A small-molecule ligand and the protein it binds are described below.
Small molecule (SMILES): CCCC[C@@H](CN[C@@H](CCCC)C(=O)N[C@@H](CCC(N)=O)C(=O)N[C@@H](CCCNC(N)=[NH2+])C(N)=O)NC(=O)[C@@H](NC(=O)[C@@H](NC(C)=O)[C@@H](C)O)[C@@H](C)CC

Sequence of chain 1.A:
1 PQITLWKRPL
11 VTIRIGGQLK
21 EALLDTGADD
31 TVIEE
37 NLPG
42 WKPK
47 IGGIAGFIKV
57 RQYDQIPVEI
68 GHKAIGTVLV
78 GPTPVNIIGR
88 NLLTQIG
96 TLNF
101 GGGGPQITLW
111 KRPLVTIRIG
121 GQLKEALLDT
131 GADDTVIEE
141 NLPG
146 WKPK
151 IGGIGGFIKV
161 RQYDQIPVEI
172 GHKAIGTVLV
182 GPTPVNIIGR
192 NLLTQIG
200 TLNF

Binding-site contacts:
Ligand atom CA1 contacts residue GLY48 of chain 1.A at 3.4 Å.
Ligand atom CA2 contacts residue ASP129 of chain 1.A at 3.6 Å.
Ligand atom N2 contacts residue GLY27 of chain 1.A at 3.1 Å (h-bond).
Ligand atom CB1 contacts residue GLY48 of chain 1.A at 3.2 Å.
Ligand atom CG21 contacts residue ILE154 of chain 1.A at 3.0 Å (hydrophobic).
Ligand atom O4 contacts residue ASP133 of chain 1.A at 2.8 Å (salt-bridge).
Ligand atom CD contacts residue ILE50 of chain 1.A at 3.5 Å (hydrophobic).
Ligand atom N6 contacts residue ASP134 of chain 1.A at 3.2 Å (salt-bridge).
Ligand atom NE2 contacts residue ILE151 of chain 1.A at 3.5 Å.
Ligand atom C3 contacts residue ASP129 of chain 1.A at 2.7 Å.
Ligand atom CB1 contacts residue ILE154 of chain 1.A at 3.6 Å (hydrophobic).
Ligand atom O5 contacts residue GLY152 of chain 1.A at 3.2 Å (h-bond).
Ligand atom O2 contacts residue GLY49 of chain 1.A at 3.0 Å.
Ligand atom O2 contacts residue GLY48 of chain 1.A at 3.5 Å (h-bond).
Ligand atom N contacts residue GLY48 of chain 1.A at 3.6 Å (h-bond).
Ligand atom O5 contacts residue ILE151 of chain 1.A at 3.6 Å.
Ligand atom CE contacts residue ILE188 of chain 1.A at 3.5 Å (hydrophobic).
Ligand atom CA3 contacts residue GLY131 of chain 1.A at 3.6 Å.
Ligand atom OE1 contacts residue ALA132 of chain 1.A at 3.6 Å.
Ligand atom OE1 contacts residue ASP134 of chain 1.A at 2.9 Å (salt-bridge).
Ligand atom N1 contacts residue GLY48 of chain 1.A at 2.8 Å (h-bond).
Ligand atom CG3 contacts residue GLY131 of chain 1.A at 3.7 Å.
Ligand atom O1 contacts residue ASP29 of chain 1.A at 3.0 Å (salt-bridge).
Ligand atom CG21 contacts residue ILE84 of chain 1.A at 3.1 Å (hydrophobic).
Ligand atom O1 contacts residue ALA28 of chain 1.A at 3.6 Å.
Ligand atom CD4 contacts residue GLY152 of chain 1.A at 3.5 Å.
Ligand atom CB contacts residue ASP29 of chain 1.A at 3.0 Å.
Ligand atom N5 contacts residue GLY152 of chain 1.A at 3.0 Å (h-bond).
Ligand atom O4 contacts residue GLY131 of chain 1.A at 3.5 Å (h-bond).
Ligand atom O4 contacts residue ALA132 of chain 1.A at 3.1 Å.
Ligand atom CE contacts residue ILE50 of chain 1.A at 3.5 Å (hydrophobic).
Ligand atom O1 contacts residue GLY27 of chain 1.A at 3.5 Å (h-bond).
Ligand atom CG2 contacts residue ASP29 of chain 1.A at 3.4 Å.
Ligand atom NE2 contacts residue ASP134 of chain 1.A at 3.2 Å (salt-bridge).
Ligand atom CE contacts residue PRO185 of chain 1.A at 3.5 Å (hydrophobic).
Ligand atom CE contacts residue THR184 of chain 1.A at 3.4 Å.
Ligand atom CG1 contacts residue GLY48 of chain 1.A at 3.5 Å.
Ligand atom OE1 contacts residue ASP133 of chain 1.A at 3.4 Å (salt-bridge).
Ligand atom CB2 contacts residue ASP129 of chain 1.A at 3.5 Å.
Ligand atom N4 contacts residue GLY131 of chain 1.A at 3.0 Å (h-bond).